Binding-site contacts:
Ligand atom C7 contacts residue MET305 of chain 1.A at 3.9 Å (hydrophobic).
Ligand atom C8 contacts residue MET305 of chain 1.A at 3.2 Å (hydrophobic).
Ligand atom O7 contacts residue GLU294 of chain 1.A at 4.5 Å.
Ligand atom O5 contacts residue ASN304 of chain 1.A at 2.4 Å (h-bond).
Ligand atom N2 contacts residue ASN304 of chain 1.A at 2.8 Å (h-bond).
Ligand atom C3 contacts residue ASN304 of chain 1.A at 3.8 Å.
Ligand atom C8 contacts residue ASN304 of chain 1.A at 4.3 Å.
Ligand atom C7 contacts residue ASN304 of chain 1.A at 3.2 Å.
Ligand atom C8 contacts residue THR306 of chain 1.A at 4.5 Å.
Ligand atom C8 contacts residue GLN307 of chain 1.A at 4.2 Å.
Ligand atom C5 contacts residue ASN304 of chain 1.A at 3.7 Å.
Ligand atom C2 contacts residue ASN304 of chain 1.A at 2.4 Å.
Ligand atom N2 contacts residue MET305 of chain 1.A at 4.3 Å.
Ligand atom C4 contacts residue ASN304 of chain 1.A at 4.2 Å.
Ligand atom O7 contacts residue ASN304 of chain 1.A at 3.2 Å (h-bond).
Ligand atom C8 contacts residue TRP310 of chain 1.A at 4.3 Å (hydrophobic).
Ligand atom C1 contacts residue ASN304 of chain 1.A at 1.4 Å.

Sequence of chain 1.A:
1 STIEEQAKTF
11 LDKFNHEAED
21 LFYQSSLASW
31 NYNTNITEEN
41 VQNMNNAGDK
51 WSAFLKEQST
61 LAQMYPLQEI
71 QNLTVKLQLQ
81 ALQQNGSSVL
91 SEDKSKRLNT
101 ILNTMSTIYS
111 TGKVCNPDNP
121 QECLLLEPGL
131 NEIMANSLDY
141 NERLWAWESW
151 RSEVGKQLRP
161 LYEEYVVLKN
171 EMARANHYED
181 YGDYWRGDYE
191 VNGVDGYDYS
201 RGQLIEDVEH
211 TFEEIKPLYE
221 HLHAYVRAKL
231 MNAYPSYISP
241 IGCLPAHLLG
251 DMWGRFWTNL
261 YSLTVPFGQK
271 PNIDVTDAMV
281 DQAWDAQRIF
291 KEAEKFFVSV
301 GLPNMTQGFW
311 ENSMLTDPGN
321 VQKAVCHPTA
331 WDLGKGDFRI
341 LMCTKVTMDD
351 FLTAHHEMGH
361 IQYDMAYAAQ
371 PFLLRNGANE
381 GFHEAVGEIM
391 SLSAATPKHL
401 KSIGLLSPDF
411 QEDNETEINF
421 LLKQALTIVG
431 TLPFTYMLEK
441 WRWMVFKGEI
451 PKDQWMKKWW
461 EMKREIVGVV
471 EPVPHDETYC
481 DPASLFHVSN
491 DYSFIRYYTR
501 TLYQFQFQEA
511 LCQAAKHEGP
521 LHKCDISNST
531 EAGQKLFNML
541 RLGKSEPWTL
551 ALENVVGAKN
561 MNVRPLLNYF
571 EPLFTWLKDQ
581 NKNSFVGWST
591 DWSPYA

A small-molecule ligand and the protein it binds are described below.
Small molecule (SMILES): CC(=O)N[C@@H]1[C@@H](O)[C@H](O)[C@@H](CO)O[C@H]1O